Binding-site contacts:
Ligand atom O2 contacts residue LEU419 of chain 4.A at 3.9 Å.
Ligand atom O4 contacts residue GLU390 of chain 4.A at 4.1 Å.
Ligand atom C5 contacts residue LEU419 of chain 4.A at 3.6 Å (hydrophobic).
Ligand atom O2 contacts residue MN1 of chain 4.D at 1.9 Å.
Ligand atom O4 contacts residue LYS310 of chain 4.A at 2.7 Å (salt-bridge).
Ligand atom O2 contacts residue ASP321 of chain 4.A at 3.8 Å.
Ligand atom C3 contacts residue ASP303 of chain 4.A at 4.0 Å.
Ligand atom C7 contacts residue BCT1 of chain 4.B at 3.5 Å.
Ligand atom O2 contacts residue LYS298 of chain 4.A at 2.9 Å (salt-bridge).
Ligand atom N1 contacts residue ASP388 of chain 4.A at 3.5 Å (salt-bridge).
Ligand atom N1 contacts residue MN1 of chain 4.C at 3.0 Å.
Ligand atom N1 contacts residue ASP303 of chain 4.A at 3.9 Å.
Ligand atom O4 contacts residue ASP388 of chain 4.A at 2.8 Å (salt-bridge).
Ligand atom O13 contacts residue GLY421 of chain 4.A at 3.1 Å (h-bond).
Ligand atom N1 contacts residue BCT1 of chain 4.B at 2.6 Å (h-bond).
Ligand atom C18 contacts residue HIS314 of chain 4.A at 3.4 Å.
Ligand atom O2 contacts residue BCT1 of chain 4.B at 3.0 Å (h-bond).
Ligand atom C5 contacts residue THR420 of chain 4.A at 4.0 Å.
Ligand atom O4 contacts residue MN1 of chain 4.D at 2.3 Å.
Ligand atom C3 contacts residue BCT1 of chain 4.B at 3.4 Å.
Ligand atom C3 contacts residue ASP388 of chain 4.A at 3.5 Å.
Ligand atom O13 contacts residue THR420 of chain 4.A at 4.1 Å.
Ligand atom C17 contacts residue TYR515 of chain 4.A at 4.1 Å (hydrophobic).
Ligand atom O2 contacts residue MN1 of chain 4.C at 1.9 Å.
Ligand atom C5 contacts residue BCT1 of chain 4.B at 4.0 Å.
Ligand atom N1 contacts residue GLU390 of chain 4.A at 3.8 Å.
Ligand atom C3 contacts residue MN1 of chain 4.C at 3.9 Å.
Ligand atom N1 contacts residue LYS298 of chain 4.A at 3.5 Å (salt-bridge).
Ligand atom O2 contacts residue ASP303 of chain 4.A at 2.9 Å (salt-bridge).
Ligand atom C3 contacts residue MN1 of chain 4.D at 2.9 Å.
Ligand atom O4 contacts residue ASP303 of chain 4.A at 3.3 Å (salt-bridge).
Ligand atom O2 contacts residue ASP388 of chain 4.A at 3.0 Å (salt-bridge).
Ligand atom C12 contacts residue GLY421 of chain 4.A at 3.9 Å.
Ligand atom N1 contacts residue MN1 of chain 4.D at 2.8 Å.
Ligand atom O2 contacts residue GLU390 of chain 4.A at 2.6 Å (salt-bridge).
Ligand atom C3 contacts residue LYS310 of chain 4.A at 3.8 Å.
Ligand atom O4 contacts residue MN1 of chain 4.C at 4.0 Å.
Ligand atom C3 contacts residue LEU419 of chain 4.A at 3.6 Å (hydrophobic).
Ligand atom N1 contacts residue LEU419 of chain 4.A at 2.9 Å (h-bond).
Ligand atom C5 contacts residue GLY421 of chain 4.A at 4.1 Å.

Sequence of chain 4.A:
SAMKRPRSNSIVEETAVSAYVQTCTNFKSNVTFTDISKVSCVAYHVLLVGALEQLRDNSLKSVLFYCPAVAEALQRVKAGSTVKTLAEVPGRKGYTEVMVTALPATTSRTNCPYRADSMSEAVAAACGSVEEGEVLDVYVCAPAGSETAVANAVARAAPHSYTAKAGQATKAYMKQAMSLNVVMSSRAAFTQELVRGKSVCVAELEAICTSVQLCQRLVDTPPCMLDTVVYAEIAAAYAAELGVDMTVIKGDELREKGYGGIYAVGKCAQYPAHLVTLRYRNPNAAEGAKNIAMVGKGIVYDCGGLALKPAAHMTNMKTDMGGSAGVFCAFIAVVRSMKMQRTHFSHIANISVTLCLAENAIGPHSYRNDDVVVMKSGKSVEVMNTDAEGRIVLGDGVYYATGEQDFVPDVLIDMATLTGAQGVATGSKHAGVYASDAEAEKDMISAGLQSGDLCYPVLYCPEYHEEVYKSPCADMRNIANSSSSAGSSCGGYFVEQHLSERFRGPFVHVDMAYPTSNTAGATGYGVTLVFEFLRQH

This protein binds this small molecule.
Small molecule (SMILES): CCCCC[C@H](CC(=O)NO)C(=O)N[C@H](C(=O)N1CCC[C@H]1CO)C(C)C